The small molecule below binds the protein below.
Small molecule (SMILES): CC(=O)N[C@@H]1[C@@H](O)[C@H](O)[C@@H](CO)O[C@H]1O

Sequence of chain 1.C:
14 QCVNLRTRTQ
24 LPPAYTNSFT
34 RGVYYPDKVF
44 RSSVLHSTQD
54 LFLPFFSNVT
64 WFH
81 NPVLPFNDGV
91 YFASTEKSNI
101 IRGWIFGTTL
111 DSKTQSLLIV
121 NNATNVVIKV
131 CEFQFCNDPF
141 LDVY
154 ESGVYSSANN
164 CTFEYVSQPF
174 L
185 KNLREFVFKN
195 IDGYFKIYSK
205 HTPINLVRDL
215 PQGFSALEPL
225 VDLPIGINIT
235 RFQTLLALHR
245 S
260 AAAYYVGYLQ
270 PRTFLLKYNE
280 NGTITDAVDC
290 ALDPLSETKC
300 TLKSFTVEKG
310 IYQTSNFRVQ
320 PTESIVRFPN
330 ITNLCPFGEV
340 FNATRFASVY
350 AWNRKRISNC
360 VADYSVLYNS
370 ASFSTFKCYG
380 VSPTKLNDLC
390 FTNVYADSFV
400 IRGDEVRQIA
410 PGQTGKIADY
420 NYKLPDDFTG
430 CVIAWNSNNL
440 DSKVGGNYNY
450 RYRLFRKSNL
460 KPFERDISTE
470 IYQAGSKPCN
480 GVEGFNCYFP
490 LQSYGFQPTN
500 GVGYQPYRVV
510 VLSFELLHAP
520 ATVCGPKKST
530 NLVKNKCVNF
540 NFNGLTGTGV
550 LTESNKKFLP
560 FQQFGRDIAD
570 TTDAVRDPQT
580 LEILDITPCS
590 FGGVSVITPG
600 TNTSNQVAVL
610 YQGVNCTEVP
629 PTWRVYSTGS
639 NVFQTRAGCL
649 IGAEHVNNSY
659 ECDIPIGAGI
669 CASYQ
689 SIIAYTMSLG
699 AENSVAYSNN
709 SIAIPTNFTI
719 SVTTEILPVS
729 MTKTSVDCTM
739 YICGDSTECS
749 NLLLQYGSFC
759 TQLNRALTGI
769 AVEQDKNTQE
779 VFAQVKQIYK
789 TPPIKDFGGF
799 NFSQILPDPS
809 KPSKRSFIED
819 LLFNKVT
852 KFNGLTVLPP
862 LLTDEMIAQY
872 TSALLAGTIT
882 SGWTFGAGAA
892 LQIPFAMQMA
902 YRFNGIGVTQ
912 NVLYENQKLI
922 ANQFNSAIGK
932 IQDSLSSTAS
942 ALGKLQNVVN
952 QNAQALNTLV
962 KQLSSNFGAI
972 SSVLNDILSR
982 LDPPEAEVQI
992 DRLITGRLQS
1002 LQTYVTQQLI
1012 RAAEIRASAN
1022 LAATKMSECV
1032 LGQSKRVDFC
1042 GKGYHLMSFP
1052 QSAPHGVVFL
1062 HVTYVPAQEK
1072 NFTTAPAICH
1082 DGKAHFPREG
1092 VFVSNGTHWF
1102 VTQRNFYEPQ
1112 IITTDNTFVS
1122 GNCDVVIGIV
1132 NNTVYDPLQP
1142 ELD

Binding-site contacts:
Ligand atom C8 contacts residue ASN329 of chain 1.C at 4.4 Å.
Ligand atom C3 contacts residue GLN578 of chain 1.C at 4.4 Å.
Ligand atom C2 contacts residue ASN329 of chain 1.C at 2.5 Å.
Ligand atom O6 contacts residue ASN329 of chain 1.C at 4.2 Å.
Ligand atom C1 contacts residue GLN578 of chain 1.C at 4.4 Å.
Ligand atom O5 contacts residue ASN329 of chain 1.C at 2.3 Å (h-bond).
Ligand atom C5 contacts residue ASN329 of chain 1.C at 3.6 Å.
Ligand atom C2 contacts residue GLN578 of chain 1.C at 4.3 Å.
Ligand atom N2 contacts residue GLN578 of chain 1.C at 3.3 Å (h-bond).
Ligand atom C8 contacts residue LEU580 of chain 1.C at 4.0 Å (hydrophobic).
Ligand atom C7 contacts residue ASN329 of chain 1.C at 3.2 Å.
Ligand atom O7 contacts residue ASN329 of chain 1.C at 3.1 Å (h-bond).
Ligand atom C7 contacts residue GLN578 of chain 1.C at 3.9 Å.
Ligand atom C1 contacts residue ASN329 of chain 1.C at 1.4 Å.
Ligand atom C3 contacts residue ASN329 of chain 1.C at 3.8 Å.
Ligand atom C8 contacts residue PRO577 of chain 1.C at 4.2 Å (hydrophobic).
Ligand atom C4 contacts residue ASN329 of chain 1.C at 4.2 Å.
Ligand atom C8 contacts residue GLN578 of chain 1.C at 3.5 Å.
Ligand atom N2 contacts residue ASN329 of chain 1.C at 2.9 Å (h-bond).